Binding-site contacts:
Ligand atom P4 contacts residue ARG266 of chain 1.B at 3.9 Å.
Ligand atom O11 contacts residue ARG568 of chain 1.B at 2.6 Å (salt-bridge).
Ligand atom O5 contacts residue LYS569 of chain 1.B at 3.0 Å.
Ligand atom O41 contacts residue LYS569 of chain 1.B at 3.4 Å (salt-bridge).
Ligand atom C4 contacts residue LYS569 of chain 1.B at 4.2 Å.
Ligand atom O43 contacts residue THR267 of chain 1.B at 4.0 Å.
Ligand atom O1 contacts residue ARG568 of chain 1.B at 3.1 Å (salt-bridge).
Ligand atom O53 contacts residue LYS507 of chain 1.B at 3.7 Å.
Ligand atom P5 contacts residue TYR567 of chain 1.B at 3.5 Å.
Ligand atom P1 contacts residue ARG568 of chain 1.B at 3.5 Å.
Ligand atom P5 contacts residue ARG510 of chain 1.B at 4.2 Å.
Ligand atom O6 contacts residue ARG503 of chain 1.B at 3.8 Å.
Ligand atom O4 contacts residue THR268 of chain 1.B at 3.9 Å.
Ligand atom P4 contacts residue THR268 of chain 1.B at 3.7 Å.
Ligand atom O43 contacts residue ARG266 of chain 1.B at 4.1 Å.
Ligand atom O53 contacts residue TYR567 of chain 1.B at 3.2 Å.
Ligand atom O52 contacts residue LYS507 of chain 1.B at 3.0 Å (salt-bridge).
Ligand atom P5 contacts residue LYS569 of chain 1.B at 3.8 Å.
Ligand atom O42 contacts residue THR267 of chain 1.B at 4.1 Å.
Ligand atom C5 contacts residue LYS569 of chain 1.B at 3.9 Å.
Ligand atom O5 contacts residue TYR567 of chain 1.B at 4.3 Å.
Ligand atom O12 contacts residue ARG568 of chain 1.B at 3.6 Å.
Ligand atom O43 contacts residue THR268 of chain 1.B at 2.9 Å (h-bond).
Ligand atom C3 contacts residue ARG270 of chain 1.B at 4.1 Å.
Ligand atom O51 contacts residue TYR567 of chain 1.B at 2.6 Å (h-bond).
Ligand atom C2 contacts residue ARG270 of chain 1.B at 3.6 Å.
Ligand atom O2 contacts residue ARG270 of chain 1.B at 3.6 Å.
Ligand atom O4 contacts residue ARG270 of chain 1.B at 4.1 Å.
Ligand atom O42 contacts residue LEU269 of chain 1.B at 3.4 Å (h-bond).
Ligand atom O3 contacts residue ARG568 of chain 1.B at 3.6 Å.
Ligand atom O51 contacts residue LYS569 of chain 1.B at 3.3 Å (salt-bridge).
Ligand atom O41 contacts residue ARG266 of chain 1.B at 2.6 Å (salt-bridge).
Ligand atom O51 contacts residue ARG510 of chain 1.B at 2.8 Å (salt-bridge).
Ligand atom O6 contacts residue LYS569 of chain 1.B at 4.0 Å.
Ligand atom C6 contacts residue LYS569 of chain 1.B at 3.8 Å.
Ligand atom O51 contacts residue LYS507 of chain 1.B at 3.7 Å.
Ligand atom O42 contacts residue THR268 of chain 1.B at 3.7 Å.
Ligand atom P5 contacts residue LYS507 of chain 1.B at 3.8 Å.
Ligand atom O6 contacts residue TYR567 of chain 1.B at 4.0 Å.
Ligand atom O53 contacts residue ARG503 of chain 1.B at 4.1 Å.

This protein binds this small molecule.
Small molecule (SMILES): O=P(O)(O)O[C@@H]1[C@H](O)[C@H](O)[C@@H](OP(=O)(O)O)[C@H](OP(=O)(O)O)[C@H]1O

Sequence of chain 1.B:
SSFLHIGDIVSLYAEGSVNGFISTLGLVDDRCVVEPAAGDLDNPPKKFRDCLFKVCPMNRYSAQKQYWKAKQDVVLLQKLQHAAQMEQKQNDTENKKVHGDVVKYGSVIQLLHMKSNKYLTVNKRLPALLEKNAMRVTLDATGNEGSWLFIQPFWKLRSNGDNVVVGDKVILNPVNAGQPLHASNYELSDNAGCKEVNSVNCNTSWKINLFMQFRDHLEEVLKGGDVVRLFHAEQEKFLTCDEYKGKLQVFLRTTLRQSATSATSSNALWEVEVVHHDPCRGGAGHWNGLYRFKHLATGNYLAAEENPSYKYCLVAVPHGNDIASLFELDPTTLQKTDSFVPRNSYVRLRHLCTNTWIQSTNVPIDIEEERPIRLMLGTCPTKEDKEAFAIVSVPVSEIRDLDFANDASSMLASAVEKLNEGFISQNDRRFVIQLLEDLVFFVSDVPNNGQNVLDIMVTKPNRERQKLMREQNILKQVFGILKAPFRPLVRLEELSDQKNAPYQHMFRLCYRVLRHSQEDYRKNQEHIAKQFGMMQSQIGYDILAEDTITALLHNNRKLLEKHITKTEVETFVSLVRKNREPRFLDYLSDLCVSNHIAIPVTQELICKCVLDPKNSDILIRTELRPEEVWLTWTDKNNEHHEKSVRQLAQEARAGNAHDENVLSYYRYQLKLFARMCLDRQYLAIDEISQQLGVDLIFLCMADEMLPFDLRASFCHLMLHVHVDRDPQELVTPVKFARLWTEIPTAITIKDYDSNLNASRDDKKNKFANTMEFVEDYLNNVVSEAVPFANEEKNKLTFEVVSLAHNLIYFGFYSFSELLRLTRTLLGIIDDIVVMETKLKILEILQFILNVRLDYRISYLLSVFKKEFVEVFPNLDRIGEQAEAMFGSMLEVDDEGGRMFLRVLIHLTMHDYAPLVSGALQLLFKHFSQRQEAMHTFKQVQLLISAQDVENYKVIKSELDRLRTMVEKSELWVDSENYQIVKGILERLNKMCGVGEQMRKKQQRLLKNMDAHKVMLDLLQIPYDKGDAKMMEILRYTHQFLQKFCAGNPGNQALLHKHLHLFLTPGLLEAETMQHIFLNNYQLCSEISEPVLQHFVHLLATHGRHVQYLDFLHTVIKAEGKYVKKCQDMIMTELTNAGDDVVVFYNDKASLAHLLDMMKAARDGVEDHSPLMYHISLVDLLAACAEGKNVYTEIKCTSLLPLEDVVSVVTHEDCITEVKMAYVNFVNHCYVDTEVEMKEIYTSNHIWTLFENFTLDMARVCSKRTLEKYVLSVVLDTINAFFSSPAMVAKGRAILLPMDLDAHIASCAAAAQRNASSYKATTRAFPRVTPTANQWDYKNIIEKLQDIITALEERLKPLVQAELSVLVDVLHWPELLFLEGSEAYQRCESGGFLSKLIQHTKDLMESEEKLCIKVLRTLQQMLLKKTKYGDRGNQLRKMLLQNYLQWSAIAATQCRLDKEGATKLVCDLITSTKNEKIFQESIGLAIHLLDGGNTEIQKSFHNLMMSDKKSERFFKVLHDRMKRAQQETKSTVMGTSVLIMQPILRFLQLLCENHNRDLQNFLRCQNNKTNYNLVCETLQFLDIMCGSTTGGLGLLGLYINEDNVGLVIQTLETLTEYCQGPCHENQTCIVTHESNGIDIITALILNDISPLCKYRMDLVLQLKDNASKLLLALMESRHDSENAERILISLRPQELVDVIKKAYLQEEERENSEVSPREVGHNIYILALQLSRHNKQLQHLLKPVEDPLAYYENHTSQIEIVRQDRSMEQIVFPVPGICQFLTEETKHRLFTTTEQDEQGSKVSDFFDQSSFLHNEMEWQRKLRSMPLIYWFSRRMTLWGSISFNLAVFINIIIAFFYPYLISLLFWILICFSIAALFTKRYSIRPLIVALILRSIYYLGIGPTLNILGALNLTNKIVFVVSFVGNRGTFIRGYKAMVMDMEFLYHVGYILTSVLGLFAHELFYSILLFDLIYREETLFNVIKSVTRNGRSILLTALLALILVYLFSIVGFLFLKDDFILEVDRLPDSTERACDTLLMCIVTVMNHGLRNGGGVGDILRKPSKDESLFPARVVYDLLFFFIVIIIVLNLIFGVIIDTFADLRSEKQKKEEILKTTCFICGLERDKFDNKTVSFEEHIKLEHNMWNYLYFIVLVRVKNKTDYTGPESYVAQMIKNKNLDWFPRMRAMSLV